Sequence of chain 1.F:
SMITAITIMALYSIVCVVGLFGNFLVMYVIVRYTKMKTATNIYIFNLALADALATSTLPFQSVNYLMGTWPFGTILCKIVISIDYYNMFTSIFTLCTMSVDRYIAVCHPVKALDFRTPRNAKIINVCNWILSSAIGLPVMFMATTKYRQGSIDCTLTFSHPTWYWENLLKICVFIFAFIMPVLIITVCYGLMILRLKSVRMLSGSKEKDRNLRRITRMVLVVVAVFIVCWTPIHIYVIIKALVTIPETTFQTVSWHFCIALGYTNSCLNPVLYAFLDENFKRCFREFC

This protein binds this small molecule.
Small molecule (SMILES): CC(C)CCC[C@@H](C)[C@H]1CC[C@H]2[C@@H]3CC=C4C[C@@H](O)CC[C@]4(C)[C@H]3CC[C@]12C

Binding-site contacts:
Ligand atom C7 contacts residue SER318 of chain 1.F at 3.1 Å.
Ligand atom C8 contacts residue TYR300 of chain 1.F at 3.5 Å (hydrophobic).
Ligand atom C4 contacts residue GLN315 of chain 1.F at 4.4 Å.
Ligand atom C4 contacts residue ILE309 of chain 1.F at 4.5 Å (hydrophobic).
Ligand atom C4 contacts residue TYR300 of chain 1.F at 4.0 Å (hydrophobic).
Ligand atom C8 contacts residue SER318 of chain 1.F at 4.3 Å.
Ligand atom C18 contacts residue TYR300 of chain 1.F at 3.8 Å (hydrophobic).
Ligand atom C15 contacts residue CYS322 of chain 1.F at 4.3 Å (hydrophobic).
Ligand atom C22 contacts residue PRO296 of chain 1.F at 3.9 Å (hydrophobic).
Ligand atom C6 contacts residue SER318 of chain 1.F at 3.5 Å.
Ligand atom C16 contacts residue PRO296 of chain 1.F at 4.4 Å (hydrophobic).
Ligand atom C19 contacts residue ILE303 of chain 1.F at 4.5 Å (hydrophobic).
Ligand atom C5 contacts residue TYR300 of chain 1.F at 3.7 Å (hydrophobic).
Ligand atom C24 contacts residue PRO296 of chain 1.F at 3.7 Å (hydrophobic).
Ligand atom C7 contacts residue TYR300 of chain 1.F at 3.7 Å (hydrophobic).
Ligand atom C15 contacts residue TYR300 of chain 1.F at 4.2 Å (hydrophobic).
Ligand atom C15 contacts residue SER318 of chain 1.F at 4.2 Å.
Ligand atom C9 contacts residue TYR300 of chain 1.F at 4.5 Å (hydrophobic).
Ligand atom C14 contacts residue TYR300 of chain 1.F at 4.4 Å (hydrophobic).
Ligand atom C10 contacts residue TYR300 of chain 1.F at 4.2 Å (hydrophobic).
Ligand atom C18 contacts residue ILE303 of chain 1.F at 3.9 Å (hydrophobic).
Ligand atom C6 contacts residue TYR300 of chain 1.F at 3.5 Å (hydrophobic).
Ligand atom C19 contacts residue TYR300 of chain 1.F at 3.7 Å (hydrophobic).